Binding-site contacts:
Ligand atom C10 contacts residue HIS65 of chain 1.A at 2.9 Å.
Ligand atom C4 contacts residue ASN96 of chain 1.A at 4.0 Å.
Ligand atom C7 contacts residue MET47 of chain 1.A at 3.7 Å (hydrophobic).
Ligand atom O1 contacts residue MET47 of chain 1.A at 4.0 Å.
Ligand atom C4 contacts residue HIS65 of chain 1.A at 3.9 Å.
Ligand atom C14 contacts residue PHE163 of chain 1.A at 3.3 Å (hydrophobic).
Ligand atom C6 contacts residue ASN50 of chain 1.A at 3.0 Å.
Ligand atom O1B contacts residue ARG99 of chain 1.A at 3.9 Å.
Ligand atom C3 contacts residue HIS65 of chain 1.A at 3.9 Å.
Ligand atom C2 contacts residue MET47 of chain 1.A at 3.9 Å (hydrophobic).
Ligand atom PA contacts residue ARG99 of chain 1.A at 3.6 Å.
Ligand atom C7 contacts residue ASN50 of chain 1.A at 3.8 Å.
Ligand atom C8 contacts residue HIS65 of chain 1.A at 3.9 Å.
Ligand atom O1A contacts residue GLY51 of chain 1.A at 3.0 Å (h-bond).
Ligand atom C15 contacts residue PHE163 of chain 1.A at 3.6 Å (hydrophobic).
Ligand atom C15 contacts residue LEU165 of chain 1.A at 3.9 Å (hydrophobic).
Ligand atom C2 contacts residue ASN50 of chain 1.A at 3.5 Å.
Ligand atom C5 contacts residue ALA91 of chain 1.A at 2.9 Å (hydrophobic).
Ligand atom C14 contacts residue PHE114 of chain 1.A at 3.7 Å (hydrophobic).
Ligand atom C4 contacts residue ILE107 of chain 1.A at 4.0 Å (hydrophobic).
Ligand atom C1 contacts residue HIS65 of chain 1.A at 3.6 Å.
Ligand atom O1B contacts residue ARG226 of chain 1.A at 3.6 Å.
Ligand atom PB contacts residue ASP48 of chain 1.A at 3.1 Å.
Ligand atom O1A contacts residue ASN50 of chain 1.A at 3.0 Å (h-bond).
Ligand atom C13 contacts residue PHE163 of chain 1.A at 3.4 Å (hydrophobic).
Ligand atom C10 contacts residue ASN50 of chain 1.A at 3.8 Å.
Ligand atom C3 contacts residue ALA91 of chain 1.A at 3.7 Å (hydrophobic).
Ligand atom C10 contacts residue LEU110 of chain 1.A at 3.5 Å (hydrophobic).
Ligand atom O3A contacts residue GLY49 of chain 1.A at 4.0 Å.
Ligand atom C4 contacts residue ALA91 of chain 1.A at 3.6 Å (hydrophobic).
Ligand atom C1 contacts residue ARG99 of chain 1.A at 3.5 Å.
Ligand atom C4 contacts residue ARG99 of chain 1.A at 3.0 Å.
Ligand atom O3B contacts residue ARG99 of chain 1.A at 3.9 Å.
Ligand atom C2 contacts residue HIS65 of chain 1.A at 3.7 Å.
Ligand atom C9 contacts residue MET69 of chain 1.A at 3.8 Å (hydrophobic).
Ligand atom O1B contacts residue ASP48 of chain 1.A at 3.1 Å (salt-bridge).
Ligand atom O1A contacts residue GLY49 of chain 1.A at 3.4 Å (h-bond).
Ligand atom O2B contacts residue ASP48 of chain 1.A at 2.7 Å (salt-bridge).
Ligand atom O3A contacts residue ASP48 of chain 1.A at 2.9 Å (salt-bridge).
Ligand atom O2A contacts residue ARG99 of chain 1.A at 2.5 Å (salt-bridge).

A protein and the small-molecule ligand that binds it are described below.
Small molecule (SMILES): CC(C)=CCC/C(C)=C/CC/C(C)=C/CO[P](=O)(O)OP(=O)(O)O

Sequence of chain 1.A:
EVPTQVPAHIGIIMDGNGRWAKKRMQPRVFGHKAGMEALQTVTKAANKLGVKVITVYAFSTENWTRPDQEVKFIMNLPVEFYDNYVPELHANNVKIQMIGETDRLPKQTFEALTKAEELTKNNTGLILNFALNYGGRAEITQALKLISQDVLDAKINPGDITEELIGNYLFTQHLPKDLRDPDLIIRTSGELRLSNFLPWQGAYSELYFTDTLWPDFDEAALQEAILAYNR